Binding-site contacts:
Ligand atom C17 contacts residue ARG188 of chain 1.A at 3.7 Å.
Ligand atom C5 contacts residue GLN189 of chain 1.A at 3.5 Å.
Ligand atom O5 contacts residue GLU166 of chain 1.A at 3.5 Å.
Ligand atom N contacts residue GLU166 of chain 1.A at 2.9 Å (salt-bridge).
Ligand atom C26 contacts residue GLU166 of chain 1.A at 3.5 Å.
Ligand atom N2 contacts residue CYS145 of chain 1.A at 3.1 Å (h-bond).
Ligand atom C4 contacts residue THR190 of chain 1.A at 3.6 Å.
Ligand atom O5 contacts residue PHE140 of chain 1.A at 3.4 Å.
Ligand atom C16 contacts residue MET49 of chain 1.A at 3.8 Å (hydrophobic).
Ligand atom O6 contacts residue CYS145 of chain 1.A at 2.6 Å (h-bond).
Ligand atom C20 contacts residue CYS145 of chain 1.A at 2.8 Å (hydrophobic).
Ligand atom N3 contacts residue PHE140 of chain 1.A at 3.4 Å (h-bond).
Ligand atom C21 contacts residue CYS145 of chain 1.A at 1.8 Å (hydrophobic).
Ligand atom O5 contacts residue HIS163 of chain 1.A at 2.6 Å (h-bond).
Ligand atom O2 contacts residue GLU166 of chain 1.A at 2.8 Å (salt-bridge).
Ligand atom C contacts residue GLN189 of chain 1.A at 3.5 Å.
Ligand atom C26 contacts residue HIS163 of chain 1.A at 3.7 Å.
Ligand atom O6 contacts residue SER144 of chain 1.A at 3.4 Å (h-bond).
Ligand atom C10 contacts residue GLU166 of chain 1.A at 3.7 Å.
Ligand atom O3 contacts residue HIS41 of chain 1.A at 3.7 Å.
Ligand atom O contacts residue GLU166 of chain 1.A at 3.4 Å (salt-bridge).
Ligand atom C17 contacts residue MET165 of chain 1.A at 3.7 Å (hydrophobic).
Ligand atom C3 contacts residue PRO168 of chain 1.A at 3.6 Å (hydrophobic).
Ligand atom C7 contacts residue GLU166 of chain 1.A at 3.6 Å.
Ligand atom O5 contacts residue HIS172 of chain 1.A at 3.5 Å.
Ligand atom C19 contacts residue MET49 of chain 1.A at 3.5 Å (hydrophobic).
Ligand atom O3 contacts residue MET165 of chain 1.A at 3.7 Å.
Ligand atom C18 contacts residue ASP187 of chain 1.A at 3.4 Å.
Ligand atom O1 contacts residue GLN189 of chain 1.A at 3.3 Å.
Ligand atom C7 contacts residue MET165 of chain 1.A at 3.6 Å (hydrophobic).
Ligand atom O1 contacts residue MET165 of chain 1.A at 3.6 Å.
Ligand atom N1 contacts residue MET49 of chain 1.A at 3.1 Å.
Ligand atom C6 contacts residue THR190 of chain 1.A at 3.3 Å.
Ligand atom N3 contacts residue GLU166 of chain 1.A at 3.1 Å (salt-bridge).
Ligand atom O6 contacts residue GLY143 of chain 1.A at 3.2 Å (h-bond).
Ligand atom C17 contacts residue ASP187 of chain 1.A at 3.4 Å.
Ligand atom C22 contacts residue CYS145 of chain 1.A at 3.2 Å (hydrophobic).
Ligand atom C13 contacts residue HIS164 of chain 1.A at 3.7 Å.
Ligand atom O2 contacts residue MET165 of chain 1.A at 3.1 Å.
Ligand atom N2 contacts residue HIS164 of chain 1.A at 3.0 Å (h-bond).

Sequence of chain 1.A:
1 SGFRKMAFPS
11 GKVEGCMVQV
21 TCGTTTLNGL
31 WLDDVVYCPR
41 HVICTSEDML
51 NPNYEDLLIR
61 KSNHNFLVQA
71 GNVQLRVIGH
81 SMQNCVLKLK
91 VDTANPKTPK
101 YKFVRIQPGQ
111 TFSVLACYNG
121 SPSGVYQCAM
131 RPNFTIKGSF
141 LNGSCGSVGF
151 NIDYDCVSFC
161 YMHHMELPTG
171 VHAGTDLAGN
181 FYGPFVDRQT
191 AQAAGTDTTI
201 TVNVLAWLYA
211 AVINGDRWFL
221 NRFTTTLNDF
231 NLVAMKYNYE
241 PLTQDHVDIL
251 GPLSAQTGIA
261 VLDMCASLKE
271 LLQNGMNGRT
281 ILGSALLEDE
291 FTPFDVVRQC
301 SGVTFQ

Sequence of chain 1.B:
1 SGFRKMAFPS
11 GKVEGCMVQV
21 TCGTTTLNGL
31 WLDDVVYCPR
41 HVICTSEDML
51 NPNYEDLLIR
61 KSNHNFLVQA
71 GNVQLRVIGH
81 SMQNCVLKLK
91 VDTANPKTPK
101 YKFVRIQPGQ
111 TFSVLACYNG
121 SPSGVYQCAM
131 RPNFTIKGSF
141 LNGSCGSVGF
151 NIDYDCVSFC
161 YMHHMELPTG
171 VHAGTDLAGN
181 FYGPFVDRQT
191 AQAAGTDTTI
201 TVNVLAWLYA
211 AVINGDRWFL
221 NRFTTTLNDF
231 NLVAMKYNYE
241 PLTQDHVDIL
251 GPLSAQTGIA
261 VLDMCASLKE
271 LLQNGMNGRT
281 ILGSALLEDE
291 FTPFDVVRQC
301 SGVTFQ

A protein and the small-molecule ligand that binds it are described below.
Small molecule (SMILES): CC(C)[C@H](NC(=O)OCc1ccccc1)C(=O)N[C@@H](Cc1ccco1)C(=O)N[C@H](CO)C[C@@H]1CCNC1=O